Binding-site contacts:
Ligand atom NC contacts residue MET57 of chain 2.G at 2.9 Å (h-bond).
Ligand atom FE contacts residue MET57 of chain 2.H at 2.4 Å.
Ligand atom O2A contacts residue ARG20 of chain 2.G at 2.9 Å (salt-bridge).
Ligand atom CGB contacts residue SER168 of chain 2.H at 3.1 Å.
Ligand atom CMB contacts residue GLU61 of chain 2.G at 3.3 Å.
Ligand atom CGC contacts residue SER168 of chain 2.H at 3.4 Å.
Ligand atom CHB contacts residue MET57 of chain 2.H at 3.5 Å (hydrophobic).
Ligand atom CMD contacts residue GLU61 of chain 2.H at 3.5 Å.
Ligand atom ND contacts residue MET57 of chain 2.G at 3.0 Å.
Ligand atom CGA contacts residue ARG20 of chain 2.G at 3.4 Å.
Ligand atom C1B contacts residue MET57 of chain 2.H at 3.4 Å (hydrophobic).
Ligand atom NA contacts residue MET57 of chain 2.H at 3.2 Å (h-bond).
Ligand atom O1B contacts residue LYS169 of chain 2.G at 3.3 Å (salt-bridge).
Ligand atom O2D contacts residue TYR35 of chain 2.G at 3.1 Å (h-bond).
Ligand atom O1B contacts residue LYS50 of chain 2.H at 2.9 Å (salt-bridge).
Ligand atom O1D contacts residue HIS28 of chain 2.G at 3.1 Å.
Ligand atom CMD contacts residue MET57 of chain 2.H at 3.4 Å (hydrophobic).
Ligand atom NB contacts residue MET57 of chain 2.H at 3.1 Å (h-bond).
Ligand atom O2C contacts residue LYS169 of chain 2.G at 2.7 Å (salt-bridge).
Ligand atom C1D contacts residue MET57 of chain 2.G at 3.4 Å (hydrophobic).
Ligand atom O2A contacts residue MET31 of chain 2.H at 3.5 Å.
Ligand atom O1A contacts residue ARG20 of chain 2.G at 2.6 Å (salt-bridge).
Ligand atom FE contacts residue MET57 of chain 2.G at 2.4 Å.
Ligand atom CBB contacts residue SER168 of chain 2.H at 3.3 Å.
Ligand atom O1A contacts residue TYR35 of chain 2.H at 2.4 Å (h-bond).
Ligand atom O2D contacts residue ARG20 of chain 2.H at 2.9 Å (salt-bridge).
Ligand atom O1C contacts residue SER168 of chain 2.H at 3.4 Å.
Ligand atom ND contacts residue MET57 of chain 2.H at 3.2 Å (h-bond).
Ligand atom CBC contacts residue SER168 of chain 2.G at 3.1 Å.
Ligand atom O1C contacts residue SER168 of chain 2.G at 3.3 Å (h-bond).
Ligand atom C1D contacts residue MET57 of chain 2.H at 3.4 Å (hydrophobic).
Ligand atom NC contacts residue MET57 of chain 2.H at 3.0 Å (h-bond).
Ligand atom NA contacts residue MET57 of chain 2.G at 3.2 Å (h-bond).
Ligand atom O2C contacts residue SER168 of chain 2.H at 2.8 Å.
Ligand atom C1B contacts residue MET57 of chain 2.G at 3.4 Å (hydrophobic).
Ligand atom CAC contacts residue SER168 of chain 2.G at 2.8 Å.
Ligand atom NB contacts residue MET57 of chain 2.G at 3.0 Å (h-bond).
Ligand atom CGA contacts residue TYR35 of chain 2.H at 3.1 Å (hydrophobic).
Ligand atom CMD contacts residue MET31 of chain 2.G at 3.4 Å (hydrophobic).
Ligand atom O2B contacts residue SER168 of chain 2.H at 2.3 Å (h-bond).

The small molecule below binds the protein below.
Small molecule (SMILES): CC1=C(CCC(=O)O)C2=Cc3c(CCC(=O)O)c(C)c4n3[Fe@]35n6c(c(C)c(CCC(=O)O)c6=CC1=[N+]23)=CC1=[N+]5C(=C4)C(C)=C1CCC(=O)O

Sequence of chain 2.G:
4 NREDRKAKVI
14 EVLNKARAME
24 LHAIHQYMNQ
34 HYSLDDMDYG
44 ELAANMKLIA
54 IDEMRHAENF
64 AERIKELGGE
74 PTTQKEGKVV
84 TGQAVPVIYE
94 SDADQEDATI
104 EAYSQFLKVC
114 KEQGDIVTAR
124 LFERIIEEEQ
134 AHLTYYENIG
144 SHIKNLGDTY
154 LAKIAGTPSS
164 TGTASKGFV

Sequence of chain 2.H:
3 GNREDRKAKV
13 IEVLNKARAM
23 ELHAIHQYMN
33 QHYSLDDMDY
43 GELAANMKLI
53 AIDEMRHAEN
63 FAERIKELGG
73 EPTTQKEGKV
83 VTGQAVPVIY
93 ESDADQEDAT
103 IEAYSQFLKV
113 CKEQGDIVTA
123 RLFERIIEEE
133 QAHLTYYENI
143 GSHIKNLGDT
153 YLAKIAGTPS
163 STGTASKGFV